This small molecule binds to this protein.
Small molecule (SMILES): CC(=O)N[C@H]1[C@H](O[C@H]2[C@H](O)[C@@H](NC(C)=O)CO[C@@H]2CO)O[C@H](CO)[C@@H](O[C@@H]2O[C@H](CO)[C@@H](O)[C@H](O)[C@@H]2O)[C@@H]1O

Binding-site contacts:
Ligand atom O6 contacts residue THR63 of chain 1.A at 4.2 Å.
Ligand atom O6 contacts residue ALA62 of chain 1.A at 3.6 Å (h-bond).
Ligand atom O4 contacts residue SER84 of chain 1.A at 4.0 Å.
Ligand atom C6 contacts residue SER84 of chain 1.A at 3.9 Å.
Ligand atom O6 contacts residue ASN61 of chain 1.A at 4.3 Å.
Ligand atom C8 contacts residue ASN61 of chain 1.A at 4.4 Å.
Ligand atom C2 contacts residue SER84 of chain 1.A at 4.1 Å.
Ligand atom C2 contacts residue ASN28 of chain 1.A at 4.3 Å.
Ligand atom C6 contacts residue ALA62 of chain 1.A at 4.2 Å (hydrophobic).
Ligand atom O7 contacts residue ASN28 of chain 1.A at 3.1 Å (h-bond).
Ligand atom C2 contacts residue ASN61 of chain 1.A at 2.4 Å.
Ligand atom C6 contacts residue ASN61 of chain 1.A at 4.1 Å.
Ligand atom C1 contacts residue ASN61 of chain 1.A at 1.4 Å.
Ligand atom C4 contacts residue ASN61 of chain 1.A at 4.2 Å.
Ligand atom C5 contacts residue ASN61 of chain 1.A at 3.6 Å.
Ligand atom O5 contacts residue ALA62 of chain 1.A at 4.0 Å.
Ligand atom C3 contacts residue ASN61 of chain 1.A at 3.8 Å.
Ligand atom O5 contacts residue ASN61 of chain 1.A at 2.3 Å (h-bond).
Ligand atom O7 contacts residue ASN61 of chain 1.A at 2.7 Å (h-bond).
Ligand atom C5 contacts residue SER84 of chain 1.A at 4.4 Å.
Ligand atom C8 contacts residue ILE26 of chain 1.A at 4.1 Å (hydrophobic).
Ligand atom C7 contacts residue ASN61 of chain 1.A at 3.1 Å.
Ligand atom C7 contacts residue ASN28 of chain 1.A at 4.2 Å.
Ligand atom O2 contacts residue SER84 of chain 1.A at 3.7 Å.
Ligand atom N2 contacts residue ASN61 of chain 1.A at 2.9 Å (h-bond).

Sequence of chain 1.A:
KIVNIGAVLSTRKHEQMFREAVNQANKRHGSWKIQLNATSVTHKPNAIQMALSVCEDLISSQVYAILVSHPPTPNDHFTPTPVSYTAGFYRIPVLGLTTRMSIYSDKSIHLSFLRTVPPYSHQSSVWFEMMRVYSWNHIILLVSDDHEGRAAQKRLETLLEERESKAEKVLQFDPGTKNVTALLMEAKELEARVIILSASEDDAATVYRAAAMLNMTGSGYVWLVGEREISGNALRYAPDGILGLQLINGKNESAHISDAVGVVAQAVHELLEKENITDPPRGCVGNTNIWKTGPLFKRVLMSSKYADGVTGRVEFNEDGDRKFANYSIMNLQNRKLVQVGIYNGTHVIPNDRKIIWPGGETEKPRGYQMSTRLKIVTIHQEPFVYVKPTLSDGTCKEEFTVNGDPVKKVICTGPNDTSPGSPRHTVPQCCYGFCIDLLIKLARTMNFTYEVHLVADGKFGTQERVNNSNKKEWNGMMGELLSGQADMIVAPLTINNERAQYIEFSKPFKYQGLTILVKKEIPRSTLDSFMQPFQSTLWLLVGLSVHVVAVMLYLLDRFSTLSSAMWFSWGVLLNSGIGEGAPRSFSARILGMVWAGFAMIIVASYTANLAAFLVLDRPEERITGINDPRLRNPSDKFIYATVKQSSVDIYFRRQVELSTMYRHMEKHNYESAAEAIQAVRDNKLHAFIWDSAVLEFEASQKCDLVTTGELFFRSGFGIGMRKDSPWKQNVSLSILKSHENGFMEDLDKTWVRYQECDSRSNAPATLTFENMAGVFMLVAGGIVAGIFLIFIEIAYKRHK